Sequence of chain 1.D:
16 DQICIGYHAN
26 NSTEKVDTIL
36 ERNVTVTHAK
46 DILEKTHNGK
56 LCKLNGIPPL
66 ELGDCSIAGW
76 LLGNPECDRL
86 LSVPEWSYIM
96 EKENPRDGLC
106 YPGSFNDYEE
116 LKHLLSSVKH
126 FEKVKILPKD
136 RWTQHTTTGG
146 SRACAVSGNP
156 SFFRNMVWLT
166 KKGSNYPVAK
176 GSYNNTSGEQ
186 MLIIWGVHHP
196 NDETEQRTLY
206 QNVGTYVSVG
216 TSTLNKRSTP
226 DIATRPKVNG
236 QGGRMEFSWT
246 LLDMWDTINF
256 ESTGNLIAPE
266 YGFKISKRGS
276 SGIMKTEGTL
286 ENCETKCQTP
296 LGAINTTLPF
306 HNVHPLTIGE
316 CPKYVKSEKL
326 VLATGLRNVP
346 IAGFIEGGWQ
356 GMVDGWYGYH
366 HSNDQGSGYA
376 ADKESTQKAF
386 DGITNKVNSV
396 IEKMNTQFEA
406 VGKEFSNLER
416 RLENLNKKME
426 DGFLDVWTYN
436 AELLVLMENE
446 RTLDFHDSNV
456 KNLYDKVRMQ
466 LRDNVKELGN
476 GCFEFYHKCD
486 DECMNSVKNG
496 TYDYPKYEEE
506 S

This protein binds this small molecule.
Small molecule (SMILES): CC(=O)N[C@@H]1[C@@H](O)[C@H](O)[C@@H](CO)O[C@H]1O

Binding-site contacts:
Ligand atom C2 contacts residue ASN300 of chain 1.D at 2.5 Å.
Ligand atom C7 contacts residue GLU289 of chain 1.D at 4.5 Å.
Ligand atom C8 contacts residue ASN300 of chain 1.D at 4.3 Å.
Ligand atom C5 contacts residue ASN300 of chain 1.D at 3.8 Å.
Ligand atom N2 contacts residue ASN300 of chain 1.D at 3.0 Å (h-bond).
Ligand atom O7 contacts residue ASN300 of chain 1.D at 3.3 Å (h-bond).
Ligand atom C8 contacts residue GLU289 of chain 1.D at 3.0 Å.
Ligand atom C3 contacts residue ASN300 of chain 1.D at 3.9 Å.
Ligand atom C4 contacts residue ASN300 of chain 1.D at 4.4 Å.
Ligand atom C1 contacts residue ASN300 of chain 1.D at 1.5 Å.
Ligand atom C7 contacts residue ASN300 of chain 1.D at 3.3 Å.
Ligand atom O5 contacts residue ASN300 of chain 1.D at 2.5 Å (h-bond).